Sequence of chain 1.E:
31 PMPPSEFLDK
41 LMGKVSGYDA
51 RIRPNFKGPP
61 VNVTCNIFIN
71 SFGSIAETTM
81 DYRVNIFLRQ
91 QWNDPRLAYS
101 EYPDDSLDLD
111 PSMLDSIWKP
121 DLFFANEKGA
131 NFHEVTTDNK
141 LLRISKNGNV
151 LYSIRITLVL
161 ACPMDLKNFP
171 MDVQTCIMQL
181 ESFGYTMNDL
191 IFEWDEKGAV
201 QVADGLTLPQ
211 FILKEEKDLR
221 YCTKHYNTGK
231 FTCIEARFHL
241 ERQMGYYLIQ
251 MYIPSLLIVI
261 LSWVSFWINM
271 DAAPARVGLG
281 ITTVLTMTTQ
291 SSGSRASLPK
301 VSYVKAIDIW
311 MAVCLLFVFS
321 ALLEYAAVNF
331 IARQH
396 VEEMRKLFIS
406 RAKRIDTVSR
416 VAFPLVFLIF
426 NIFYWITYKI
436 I

Sequence of chain 1.A:
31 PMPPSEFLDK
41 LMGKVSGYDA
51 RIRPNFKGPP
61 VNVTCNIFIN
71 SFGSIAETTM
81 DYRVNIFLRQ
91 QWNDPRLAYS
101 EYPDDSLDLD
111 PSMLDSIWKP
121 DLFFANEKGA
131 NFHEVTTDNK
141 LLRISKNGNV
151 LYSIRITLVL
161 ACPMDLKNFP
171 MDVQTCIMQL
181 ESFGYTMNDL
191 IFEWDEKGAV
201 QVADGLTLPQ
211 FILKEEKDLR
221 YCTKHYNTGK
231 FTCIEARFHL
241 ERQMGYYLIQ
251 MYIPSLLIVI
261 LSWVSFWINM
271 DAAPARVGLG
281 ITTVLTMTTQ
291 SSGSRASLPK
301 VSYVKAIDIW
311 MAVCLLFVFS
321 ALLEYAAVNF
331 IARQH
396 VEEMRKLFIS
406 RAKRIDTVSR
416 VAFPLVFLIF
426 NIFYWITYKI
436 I

A protein and the small-molecule ligand that binds it are described below.
Small molecule (SMILES): NCCCC(=O)O

Binding-site contacts:
Ligand atom OXT contacts residue LEU141 of chain 1.E at 4.2 Å.
Ligand atom O contacts residue PHE87 of chain 1.E at 3.2 Å.
Ligand atom CG contacts residue PHE183 of chain 1.A at 3.7 Å (hydrophobic).
Ligand atom N contacts residue GLU181 of chain 1.A at 3.8 Å.
Ligand atom N contacts residue TYR226 of chain 1.A at 3.4 Å.
Ligand atom CB contacts residue PHE231 of chain 1.A at 3.6 Å (hydrophobic).
Ligand atom OXT contacts residue ARG89 of chain 1.E at 3.4 Å (salt-bridge).
Ligand atom O contacts residue SER153 of chain 1.E at 3.4 Å (h-bond).
Ligand atom CB contacts residue PHE183 of chain 1.A at 3.3 Å (hydrophobic).
Ligand atom O contacts residue ARG89 of chain 1.E at 3.2 Å (salt-bridge).
Ligand atom CG contacts residue SER153 of chain 1.E at 4.1 Å.
Ligand atom N contacts residue PHE87 of chain 1.E at 4.5 Å.
Ligand atom CB contacts residue TYR226 of chain 1.A at 4.5 Å (hydrophobic).
Ligand atom CD contacts residue PHE123 of chain 1.A at 4.5 Å (hydrophobic).
Ligand atom N contacts residue SER182 of chain 1.A at 3.6 Å (h-bond).
Ligand atom CD contacts residue PHE231 of chain 1.A at 4.3 Å (hydrophobic).
Ligand atom CD contacts residue TYR226 of chain 1.A at 3.6 Å (hydrophobic).
Ligand atom OXT contacts residue TYR226 of chain 1.A at 4.4 Å.
Ligand atom CG contacts residue LEU141 of chain 1.E at 3.9 Å (hydrophobic).
Ligand atom CD contacts residue PHE87 of chain 1.E at 3.7 Å (hydrophobic).
Ligand atom N contacts residue PHE123 of chain 1.A at 3.9 Å.
Ligand atom C contacts residue SER153 of chain 1.E at 3.7 Å.
Ligand atom CD contacts residue PHE183 of chain 1.A at 4.2 Å (hydrophobic).
Ligand atom CG contacts residue PHE231 of chain 1.A at 4.5 Å (hydrophobic).
Ligand atom C contacts residue PHE87 of chain 1.E at 4.3 Å (hydrophobic).
Ligand atom C contacts residue THR228 of chain 1.A at 4.1 Å.
Ligand atom N contacts residue PHE231 of chain 1.A at 3.9 Å.
Ligand atom OXT contacts residue THR228 of chain 1.A at 2.9 Å (h-bond).
Ligand atom C contacts residue LEU141 of chain 1.E at 4.3 Å (hydrophobic).
Ligand atom OXT contacts residue SER153 of chain 1.E at 4.3 Å.
Ligand atom C contacts residue ARG89 of chain 1.E at 3.7 Å.
Ligand atom OXT contacts residue PHE231 of chain 1.A at 4.0 Å.